This protein binds this small molecule.
Small molecule (SMILES): Nc1ncnc2c1ncn2[C@@H]1O[C@H](CO[P](=O)(O)O[P](=O)(O)CP(=O)(O)O)[C@@H](O)[C@H]1O

Sequence of chain 1.F:
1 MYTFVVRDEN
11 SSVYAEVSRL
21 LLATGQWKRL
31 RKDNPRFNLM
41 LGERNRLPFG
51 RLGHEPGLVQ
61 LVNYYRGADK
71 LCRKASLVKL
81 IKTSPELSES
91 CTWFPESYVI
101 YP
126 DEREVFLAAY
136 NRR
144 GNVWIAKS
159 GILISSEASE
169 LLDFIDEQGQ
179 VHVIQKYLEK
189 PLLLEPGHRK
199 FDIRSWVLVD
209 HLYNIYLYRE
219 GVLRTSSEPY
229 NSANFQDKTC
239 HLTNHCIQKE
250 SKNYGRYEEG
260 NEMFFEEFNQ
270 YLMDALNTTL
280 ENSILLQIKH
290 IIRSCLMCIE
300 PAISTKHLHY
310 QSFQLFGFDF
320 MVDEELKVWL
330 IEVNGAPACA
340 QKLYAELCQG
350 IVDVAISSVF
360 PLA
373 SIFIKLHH

Binding-site contacts:
Ligand atom C3B contacts residue ASN242 of chain 1.F at 3.2 Å.
Ligand atom O2G contacts residue ARG222 of chain 1.F at 3.6 Å.
Ligand atom O2A contacts residue GLU331 of chain 1.F at 3.0 Å (salt-bridge).
Ligand atom N7 contacts residue GLN183 of chain 1.F at 3.5 Å (h-bond).
Ligand atom O3G contacts residue MG1 of chain 1.S at 3.3 Å.
Ligand atom O2A contacts residue ILE330 of chain 1.F at 3.6 Å.
Ligand atom O1A contacts residue LYS150 of chain 1.F at 3.2 Å.
Ligand atom N6 contacts residue LYS184 of chain 1.F at 2.7 Å (salt-bridge).
Ligand atom N7 contacts residue LYS150 of chain 1.F at 2.9 Å (salt-bridge).
Ligand atom N6 contacts residue GLN183 of chain 1.F at 3.0 Å (h-bond).
Ligand atom C3B contacts residue GLU331 of chain 1.F at 3.5 Å.
Ligand atom O2B contacts residue LYS74 of chain 1.F at 3.3 Å (salt-bridge).
Ligand atom O3' contacts residue ASP200 of chain 1.F at 3.3 Å (salt-bridge).
Ligand atom PG contacts residue ASP318 of chain 1.F at 3.6 Å.
Ligand atom O2' contacts residue THR241 of chain 1.F at 2.9 Å (h-bond).
Ligand atom O3G contacts residue ASP318 of chain 1.F at 2.6 Å (salt-bridge).
Ligand atom O3G contacts residue ASN333 of chain 1.F at 2.5 Å (h-bond).
Ligand atom O3' contacts residue THR241 of chain 1.F at 2.5 Å (h-bond).
Ligand atom N1 contacts residue TYR185 of chain 1.F at 3.6 Å.
Ligand atom O1A contacts residue LYS74 of chain 1.F at 3.3 Å.
Ligand atom PB contacts residue GLU331 of chain 1.F at 3.6 Å.
Ligand atom O4' contacts residue LEU240 of chain 1.F at 3.7 Å.
Ligand atom PG contacts residue MG1 of chain 1.S at 3.4 Å.
Ligand atom C2 contacts residue LYS198 of chain 1.F at 3.5 Å.
Ligand atom O3G contacts residue GLU331 of chain 1.F at 2.6 Å (salt-bridge).
Ligand atom C4' contacts residue ASN242 of chain 1.F at 3.4 Å.
Ligand atom PB contacts residue MG1 of chain 1.S at 3.7 Å.
Ligand atom C8 contacts residue LYS150 of chain 1.F at 3.3 Å.
Ligand atom O1B contacts residue ASN242 of chain 1.F at 3.5 Å (h-bond).
Ligand atom N1 contacts residue LEU186 of chain 1.F at 2.9 Å (h-bond).
Ligand atom O1G contacts residue MG1 of chain 1.S at 2.6 Å.
Ligand atom O2B contacts residue GLU331 of chain 1.F at 2.6 Å (salt-bridge).
Ligand atom O3G contacts residue ARG202 of chain 1.F at 3.5 Å (salt-bridge).
Ligand atom C3' contacts residue THR241 of chain 1.F at 3.7 Å.
Ligand atom N3 contacts residue LYS198 of chain 1.F at 2.9 Å (salt-bridge).
Ligand atom C5' contacts residue ASN242 of chain 1.F at 3.4 Å.
Ligand atom C2 contacts residue LEU186 of chain 1.F at 3.5 Å (hydrophobic).
Ligand atom O2B contacts residue MG1 of chain 1.S at 2.4 Å.
Ligand atom PG contacts residue GLU331 of chain 1.F at 3.5 Å.
Ligand atom N3 contacts residue TYR185 of chain 1.F at 3.7 Å.